Sequence of chain 1.A:
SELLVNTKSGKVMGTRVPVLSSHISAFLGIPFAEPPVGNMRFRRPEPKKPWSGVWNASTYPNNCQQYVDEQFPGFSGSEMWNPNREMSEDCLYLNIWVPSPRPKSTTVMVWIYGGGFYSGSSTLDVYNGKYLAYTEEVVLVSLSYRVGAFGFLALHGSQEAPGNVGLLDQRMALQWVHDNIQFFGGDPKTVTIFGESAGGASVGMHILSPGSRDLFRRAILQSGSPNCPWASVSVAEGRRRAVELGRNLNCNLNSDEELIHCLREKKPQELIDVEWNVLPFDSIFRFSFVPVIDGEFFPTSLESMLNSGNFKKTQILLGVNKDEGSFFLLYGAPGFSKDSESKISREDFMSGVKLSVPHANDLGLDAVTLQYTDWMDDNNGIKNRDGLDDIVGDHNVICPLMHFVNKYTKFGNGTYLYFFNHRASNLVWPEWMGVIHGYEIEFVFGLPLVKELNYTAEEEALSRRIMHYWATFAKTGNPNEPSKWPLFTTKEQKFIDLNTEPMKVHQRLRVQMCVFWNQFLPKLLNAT

This small molecule binds to this protein.
Small molecule (SMILES): C[C@@H](O)CCC[N+](C)(C)C

Binding-site contacts:
Ligand atom O7 contacts residue GLY117 of chain 1.A at 3.8 Å.
Ligand atom C8 contacts residue GLU199 of chain 1.A at 3.7 Å.
Ligand atom C6 contacts residue HIS440 of chain 1.A at 4.1 Å.
Ligand atom O7 contacts residue GLY118 of chain 1.A at 2.8 Å (h-bond).
Ligand atom O7 contacts residue ALA201 of chain 1.A at 2.6 Å (h-bond).
Ligand atom C8 contacts residue HIS440 of chain 1.A at 4.0 Å.
Ligand atom C9 contacts residue GLY118 of chain 1.A at 4.2 Å.
Ligand atom C3 contacts residue GLU199 of chain 1.A at 4.2 Å.
Ligand atom C5 contacts residue GLY119 of chain 1.A at 3.5 Å.
Ligand atom C3 contacts residue SER200 of chain 1.A at 3.1 Å.
Ligand atom C5 contacts residue ALA201 of chain 1.A at 3.4 Å (hydrophobic).
Ligand atom C6 contacts residue SER200 of chain 1.A at 2.4 Å.
Ligand atom C2 contacts residue HIS440 of chain 1.A at 3.7 Å.
Ligand atom O7 contacts residue SER200 of chain 1.A at 2.4 Å (h-bond).
Ligand atom C5 contacts residue SER200 of chain 1.A at 1.4 Å.
Ligand atom C5 contacts residue GLY118 of chain 1.A at 3.8 Å.
Ligand atom C3 contacts residue HIS440 of chain 1.A at 3.2 Å.
Ligand atom C3 contacts residue GLY117 of chain 1.A at 4.4 Å.
Ligand atom C4 contacts residue HIS440 of chain 1.A at 3.0 Å.
Ligand atom C8 contacts residue TRP84 of chain 1.A at 4.1 Å (hydrophobic).
Ligand atom C6 contacts residue GLY119 of chain 1.A at 3.6 Å.
Ligand atom C6 contacts residue PHE288 of chain 1.A at 4.0 Å (hydrophobic).
Ligand atom C2 contacts residue GLY118 of chain 1.A at 4.4 Å.
Ligand atom C5 contacts residue HIS440 of chain 1.A at 3.5 Å.
Ligand atom N1 contacts residue HIS440 of chain 1.A at 4.4 Å.
Ligand atom C4 contacts residue PHE331 of chain 1.A at 4.0 Å (hydrophobic).
Ligand atom C9 contacts residue TRP84 of chain 1.A at 3.8 Å (hydrophobic).
Ligand atom C6 contacts residue ALA201 of chain 1.A at 4.3 Å (hydrophobic).
Ligand atom C6 contacts residue TRP233 of chain 1.A at 4.1 Å (hydrophobic).
Ligand atom C4 contacts residue SER200 of chain 1.A at 2.5 Å.
Ligand atom C4 contacts residue GLY119 of chain 1.A at 3.9 Å.
Ligand atom C10 contacts residue TRP84 of chain 1.A at 3.9 Å (hydrophobic).
Ligand atom O7 contacts residue GLY119 of chain 1.A at 2.6 Å (h-bond).
Ligand atom C4 contacts residue GLY118 of chain 1.A at 4.1 Å.
Ligand atom C8 contacts residue GLY441 of chain 1.A at 4.1 Å.
Ligand atom C3 contacts residue GLY119 of chain 1.A at 4.4 Å.
Ligand atom N1 contacts residue TRP84 of chain 1.A at 4.4 Å.
Ligand atom C6 contacts residue PHE290 of chain 1.A at 4.0 Å (hydrophobic).
Ligand atom C6 contacts residue PHE331 of chain 1.A at 4.2 Å (hydrophobic).
Ligand atom C3 contacts residue GLY118 of chain 1.A at 3.5 Å.